Sequence of chain 1.B:
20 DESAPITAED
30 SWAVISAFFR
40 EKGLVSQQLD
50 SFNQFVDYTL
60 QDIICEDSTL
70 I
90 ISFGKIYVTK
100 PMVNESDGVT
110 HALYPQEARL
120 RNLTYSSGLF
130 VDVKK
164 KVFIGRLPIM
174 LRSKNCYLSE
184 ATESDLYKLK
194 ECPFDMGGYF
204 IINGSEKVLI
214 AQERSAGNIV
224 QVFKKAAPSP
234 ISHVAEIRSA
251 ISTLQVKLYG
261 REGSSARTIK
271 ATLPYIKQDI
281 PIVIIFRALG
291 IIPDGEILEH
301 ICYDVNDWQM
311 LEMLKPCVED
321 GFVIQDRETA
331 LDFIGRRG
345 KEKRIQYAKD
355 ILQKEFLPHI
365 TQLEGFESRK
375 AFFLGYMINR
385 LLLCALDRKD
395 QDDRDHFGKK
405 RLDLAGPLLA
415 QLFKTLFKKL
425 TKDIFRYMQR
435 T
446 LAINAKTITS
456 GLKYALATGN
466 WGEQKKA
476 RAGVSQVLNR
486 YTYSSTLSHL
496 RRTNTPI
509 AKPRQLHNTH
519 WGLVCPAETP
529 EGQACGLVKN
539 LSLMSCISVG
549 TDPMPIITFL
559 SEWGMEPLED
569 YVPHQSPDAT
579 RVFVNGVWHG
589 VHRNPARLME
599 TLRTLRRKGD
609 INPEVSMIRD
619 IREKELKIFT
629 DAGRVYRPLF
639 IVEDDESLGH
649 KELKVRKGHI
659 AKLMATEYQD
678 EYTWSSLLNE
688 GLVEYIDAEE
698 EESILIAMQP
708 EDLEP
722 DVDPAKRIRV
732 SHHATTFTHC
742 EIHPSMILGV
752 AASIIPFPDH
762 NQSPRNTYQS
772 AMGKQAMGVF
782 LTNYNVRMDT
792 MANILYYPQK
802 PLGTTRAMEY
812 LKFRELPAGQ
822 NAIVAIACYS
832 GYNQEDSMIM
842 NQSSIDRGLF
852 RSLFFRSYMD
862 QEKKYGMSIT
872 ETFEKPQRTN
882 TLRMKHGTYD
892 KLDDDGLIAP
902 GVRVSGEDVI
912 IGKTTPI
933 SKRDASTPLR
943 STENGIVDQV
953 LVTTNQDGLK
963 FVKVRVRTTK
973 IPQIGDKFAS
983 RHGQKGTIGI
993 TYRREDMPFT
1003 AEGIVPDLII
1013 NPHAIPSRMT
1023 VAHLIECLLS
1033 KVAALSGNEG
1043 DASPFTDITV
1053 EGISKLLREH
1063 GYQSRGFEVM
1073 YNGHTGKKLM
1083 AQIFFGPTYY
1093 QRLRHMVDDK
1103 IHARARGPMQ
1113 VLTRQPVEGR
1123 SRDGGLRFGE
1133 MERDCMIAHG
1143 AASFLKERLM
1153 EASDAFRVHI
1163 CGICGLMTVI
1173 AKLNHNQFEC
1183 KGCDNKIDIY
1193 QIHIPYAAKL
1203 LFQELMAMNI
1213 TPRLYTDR

Binding-site contacts:
Ligand atom C4' contacts residue HIS1097 of chain 1.B at 3.3 Å.
Ligand atom O3' contacts residue GLN481 of chain 1.B at 3.6 Å (h-bond).
Ligand atom O2' contacts residue ARG446 of chain 1.A at 3.0 Å (salt-bridge).
Ligand atom C6 contacts residue 2KH1 of chain 1.R at 3.4 Å.
Ligand atom C4' contacts residue MG1 of chain 1.P at 3.3 Å.
Ligand atom C3' contacts residue 2KH1 of chain 1.R at 3.4 Å.
Ligand atom N1 contacts residue 2KH1 of chain 1.R at 3.8 Å.
Ligand atom C3' contacts residue MG1 of chain 1.P at 3.1 Å.
Ligand atom C5' contacts residue GLN776 of chain 1.B at 3.7 Å.
Ligand atom P contacts residue LYS987 of chain 1.B at 3.6 Å.
Ligand atom C4' contacts residue GLN776 of chain 1.B at 3.7 Å.
Ligand atom C5' contacts residue HIS1097 of chain 1.B at 3.5 Å.
Ligand atom O3' contacts residue ASP485 of chain 1.A at 2.9 Å (salt-bridge).
Ligand atom OP1 contacts residue GLU529 of chain 1.B at 3.6 Å.
Ligand atom O3' contacts residue 2KH1 of chain 1.R at 2.7 Å (h-bond).
Ligand atom C4' contacts residue 2KH1 of chain 1.R at 3.7 Å.
Ligand atom C5' contacts residue GLY478 of chain 1.B at 3.6 Å.
Ligand atom O3' contacts residue ARG446 of chain 1.A at 3.5 Å (salt-bridge).
Ligand atom N2 contacts residue GLN447 of chain 1.A at 3.5 Å (h-bond).
Ligand atom C5' contacts residue MG1 of chain 1.P at 3.5 Å.
Ligand atom O3' contacts residue MG1 of chain 1.P at 2.0 Å.
Ligand atom C3' contacts residue ASP485 of chain 1.A at 3.5 Å.
Ligand atom O2' contacts residue ASP485 of chain 1.A at 3.2 Å.
Ligand atom O5' contacts residue LYS987 of chain 1.B at 3.7 Å.
Ligand atom O3' contacts residue LYS979 of chain 1.B at 3.7 Å.
Ligand atom O3' contacts residue GLN776 of chain 1.B at 2.5 Å (h-bond).
Ligand atom C4' contacts residue ASP485 of chain 1.A at 3.3 Å.
Ligand atom P contacts residue GLN776 of chain 1.B at 3.4 Å.
Ligand atom O6 contacts residue 2KH1 of chain 1.R at 3.0 Å (h-bond).
Ligand atom C3' contacts residue GLN776 of chain 1.B at 3.5 Å.
Ligand atom OP1 contacts residue LYS987 of chain 1.B at 2.5 Å (salt-bridge).
Ligand atom C2' contacts residue ARG446 of chain 1.A at 3.5 Å.
Ligand atom O2' contacts residue HIS1097 of chain 1.B at 3.5 Å (h-bond).
Ligand atom O2' contacts residue GLN776 of chain 1.B at 3.6 Å.
Ligand atom C5' contacts residue 2KH1 of chain 1.R at 3.2 Å.
Ligand atom O4' contacts residue HIS1097 of chain 1.B at 3.3 Å (h-bond).
Ligand atom OP1 contacts residue LYS979 of chain 1.B at 3.2 Å (salt-bridge).
Ligand atom O3' contacts residue ASP481 of chain 1.A at 3.7 Å.
Ligand atom O2' contacts residue ARG320 of chain 1.A at 3.7 Å.
Ligand atom OP1 contacts residue GLN776 of chain 1.B at 3.1 Å (h-bond).

Sequence of chain 1.A:
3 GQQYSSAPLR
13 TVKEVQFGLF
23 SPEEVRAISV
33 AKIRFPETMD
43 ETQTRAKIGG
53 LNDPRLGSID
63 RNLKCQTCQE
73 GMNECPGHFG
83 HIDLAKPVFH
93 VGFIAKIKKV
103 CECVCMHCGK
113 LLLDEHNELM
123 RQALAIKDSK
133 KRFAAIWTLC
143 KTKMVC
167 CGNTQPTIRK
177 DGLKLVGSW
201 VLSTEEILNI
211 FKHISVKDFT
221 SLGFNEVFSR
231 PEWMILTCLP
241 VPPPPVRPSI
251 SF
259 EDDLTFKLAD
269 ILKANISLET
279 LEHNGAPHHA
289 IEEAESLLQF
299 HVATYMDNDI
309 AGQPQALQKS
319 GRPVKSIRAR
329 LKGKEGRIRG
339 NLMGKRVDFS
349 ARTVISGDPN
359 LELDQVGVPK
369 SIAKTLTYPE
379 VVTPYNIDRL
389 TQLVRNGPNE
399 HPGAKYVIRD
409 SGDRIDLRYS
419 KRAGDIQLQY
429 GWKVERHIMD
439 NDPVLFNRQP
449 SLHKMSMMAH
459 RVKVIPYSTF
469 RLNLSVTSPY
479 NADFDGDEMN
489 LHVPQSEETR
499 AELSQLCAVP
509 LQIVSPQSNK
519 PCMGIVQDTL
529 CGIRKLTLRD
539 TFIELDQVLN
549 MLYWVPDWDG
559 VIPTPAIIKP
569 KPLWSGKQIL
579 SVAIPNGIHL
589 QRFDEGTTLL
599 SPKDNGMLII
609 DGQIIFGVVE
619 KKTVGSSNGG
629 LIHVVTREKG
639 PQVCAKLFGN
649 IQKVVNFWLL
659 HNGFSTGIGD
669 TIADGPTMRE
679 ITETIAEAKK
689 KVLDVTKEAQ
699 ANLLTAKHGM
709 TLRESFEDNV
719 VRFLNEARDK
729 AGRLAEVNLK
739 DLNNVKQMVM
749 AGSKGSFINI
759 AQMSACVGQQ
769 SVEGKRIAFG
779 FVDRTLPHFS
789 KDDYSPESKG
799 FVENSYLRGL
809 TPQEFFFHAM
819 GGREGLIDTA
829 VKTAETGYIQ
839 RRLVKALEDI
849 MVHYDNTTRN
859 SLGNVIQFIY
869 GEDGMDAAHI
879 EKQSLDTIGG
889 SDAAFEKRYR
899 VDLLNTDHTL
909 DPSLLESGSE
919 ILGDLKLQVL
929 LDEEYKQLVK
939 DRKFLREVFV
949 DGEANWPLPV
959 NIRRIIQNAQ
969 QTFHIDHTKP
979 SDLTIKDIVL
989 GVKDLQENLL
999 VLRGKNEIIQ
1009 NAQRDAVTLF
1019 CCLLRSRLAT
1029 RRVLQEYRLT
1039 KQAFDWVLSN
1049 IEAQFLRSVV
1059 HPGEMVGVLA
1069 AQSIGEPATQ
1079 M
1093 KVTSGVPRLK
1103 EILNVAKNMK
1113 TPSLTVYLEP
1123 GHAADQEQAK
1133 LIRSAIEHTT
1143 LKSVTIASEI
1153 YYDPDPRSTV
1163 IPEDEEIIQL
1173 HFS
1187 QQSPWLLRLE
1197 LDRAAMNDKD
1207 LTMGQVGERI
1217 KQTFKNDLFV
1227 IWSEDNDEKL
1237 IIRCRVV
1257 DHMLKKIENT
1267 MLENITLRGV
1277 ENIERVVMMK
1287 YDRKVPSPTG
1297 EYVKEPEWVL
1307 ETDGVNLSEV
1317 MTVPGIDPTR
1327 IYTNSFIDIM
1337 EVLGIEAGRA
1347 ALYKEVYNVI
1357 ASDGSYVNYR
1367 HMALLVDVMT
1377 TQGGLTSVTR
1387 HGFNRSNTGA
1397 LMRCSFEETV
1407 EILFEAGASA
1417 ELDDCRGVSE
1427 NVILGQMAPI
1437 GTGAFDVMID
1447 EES

This small molecule binds to this protein.
Small molecule (SMILES): Nc1nc(=O)c2ncn([C@@H]3O[C@H](CO[P](=O)(O)O[C@H]4[C@@H](O)[C@H](n5cnc6c(=O)nc(N)[nH]c65)O[C@@H]4CO[P](=O)(O)O[C@H]4[C@@H](O)[C@H](n5cnc6c(N)ncnc65)O[C@@H]4CO[P](=O)(O)O[C@H]4[C@@H](O)[C@H](n5cnc6c(=O)nc(N)[nH]c65)O[C@@H]4CO[P](=O)(O)O[C@H]4[C@@H](O)[C@H](n5cnc6c(N)ncnc65)O[C@@H]4CO[P](=O)(O)O[C@H]4[C@@H](O)[C@H](n5cnc6c(=O)nc(N)[nH]c65)O[C@@H]4CO[P](=O)(O)O[C@H]4[C@@H](O)[C@H](n5cnc6c(=O)nc(N)[nH]c65)O[C@@H]4CO[P](=O)(O)O[C@H]4[C@@H](O)[C@H](n5ccc(=O)[nH]c5=O)O[C@@H]4CO[P](=O)(O)O[C@H]4[C@@H](O)[C@H](n5cnc6c(N)ncnc65)O[C@@H]4CO)[C@@H](O)[C@H]3O)c2[nH]1